This small molecule binds to this protein.
Small molecule (SMILES): CCCCCCCCCCCC[N+](C)(C)CCCS(=O)(=O)O

Sequence of chain 55.A:
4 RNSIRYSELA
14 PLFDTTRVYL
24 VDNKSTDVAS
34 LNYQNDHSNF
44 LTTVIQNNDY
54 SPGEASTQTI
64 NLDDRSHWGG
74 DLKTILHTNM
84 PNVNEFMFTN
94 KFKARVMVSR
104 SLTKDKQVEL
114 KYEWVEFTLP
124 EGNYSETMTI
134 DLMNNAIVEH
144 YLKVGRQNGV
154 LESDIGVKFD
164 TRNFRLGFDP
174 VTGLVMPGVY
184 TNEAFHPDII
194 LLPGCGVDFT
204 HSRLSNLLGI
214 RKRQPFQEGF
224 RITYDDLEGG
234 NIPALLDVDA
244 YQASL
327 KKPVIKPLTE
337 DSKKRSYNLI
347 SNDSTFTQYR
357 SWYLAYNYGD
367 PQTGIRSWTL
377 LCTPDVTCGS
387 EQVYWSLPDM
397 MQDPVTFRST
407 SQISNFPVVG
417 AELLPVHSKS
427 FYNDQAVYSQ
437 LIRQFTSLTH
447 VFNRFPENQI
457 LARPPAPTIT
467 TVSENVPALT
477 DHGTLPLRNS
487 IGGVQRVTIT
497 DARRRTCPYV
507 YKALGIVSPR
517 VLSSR

Binding-site contacts:
Ligand atom O3S contacts residue PHE223 of chain 55.A at 3.9 Å.
Ligand atom O2S contacts residue ARG224 of chain 55.A at 4.5 Å.
Ligand atom O1S contacts residue GLY222 of chain 55.A at 2.3 Å (h-bond).
Ligand atom C8 contacts residue C151 of chain 55.D at 3.7 Å.
Ligand atom C5 contacts residue C151 of chain 55.D at 4.0 Å.
Ligand atom C6 contacts residue C151 of chain 55.D at 4.2 Å.
Ligand atom C7 contacts residue C151 of chain 55.D at 3.4 Å.
Ligand atom O3S contacts residue ARG224 of chain 55.A at 2.9 Å (salt-bridge).
Ligand atom C12 contacts residue C151 of chain 55.D at 3.4 Å.
Ligand atom S1 contacts residue TRP374 of chain 55.A at 4.0 Å.
Ligand atom C11 contacts residue C151 of chain 55.D at 3.5 Å.
Ligand atom O3S contacts residue GLY222 of chain 55.A at 2.9 Å (h-bond).
Ligand atom O1S contacts residue PHE223 of chain 55.A at 4.5 Å.
Ligand atom S1 contacts residue LYS215 of chain 55.A at 4.1 Å.
Ligand atom C2 contacts residue TRP374 of chain 55.A at 4.1 Å (hydrophobic).
Ligand atom C16 contacts residue ASP229 of chain 55.A at 4.3 Å.
Ligand atom C9 contacts residue C151 of chain 55.D at 3.4 Å.
Ligand atom O3S contacts residue TRP374 of chain 55.A at 3.3 Å.
Ligand atom C13 contacts residue C151 of chain 55.D at 4.5 Å.
Ligand atom C1 contacts residue TRP374 of chain 55.A at 3.6 Å (hydrophobic).
Ligand atom O1S contacts residue LYS215 of chain 55.A at 2.7 Å (salt-bridge).
Ligand atom C10 contacts residue C151 of chain 55.D at 3.4 Å.
Ligand atom S1 contacts residue GLY222 of chain 55.A at 3.0 Å (h-bond).
Ligand atom S1 contacts residue ARG224 of chain 55.A at 4.3 Å.
Ligand atom O2S contacts residue GLY222 of chain 55.A at 3.3 Å (h-bond).
Ligand atom O1S contacts residue TRP374 of chain 55.A at 4.3 Å.
Ligand atom C3 contacts residue TRP374 of chain 55.A at 4.3 Å (hydrophobic).